The protein below binds the small molecule below.
Small molecule (SMILES): O=C(O)[C@@H]1O[C@H](O[C@H]2[C@@H](OS(=O)(=O)O)O[C@@H](O)[C@H](NS(=O)(=O)O)[C@H]2O)[C@@H](OS(=O)(=O)O)[C@H](O)[C@@H]1O

Binding-site contacts:
Ligand atom O3 contacts residue ARG157 of chain 16.F at 3.3 Å (salt-bridge).
Ligand atom C5 contacts residue LEU62 of chain 16.F at 3.8 Å (hydrophobic).
Ligand atom O6B contacts residue LYS156 of chain 16.F at 3.3 Å.
Ligand atom C3 contacts residue ALA158 of chain 16.F at 4.0 Å (hydrophobic).
Ligand atom O6A contacts residue LEU62 of chain 16.F at 3.4 Å.
Ligand atom OAH contacts residue LEU2 of chain 16.F at 2.8 Å (h-bond).
Ligand atom C6 contacts residue HIS94 of chain 16.F at 3.9 Å.
Ligand atom SAG contacts residue THR4 of chain 16.F at 3.9 Å.
Ligand atom O6B contacts residue ARG157 of chain 16.F at 3.3 Å (salt-bridge).
Ligand atom C6 contacts residue SER93 of chain 16.F at 4.0 Å.
Ligand atom O6B contacts residue HIS155 of chain 16.F at 3.3 Å (h-bond).
Ligand atom C2 contacts residue ALA158 of chain 16.F at 3.7 Å (hydrophobic).
Ligand atom O4 contacts residue LYS156 of chain 16.F at 3.5 Å.
Ligand atom C3 contacts residue ARG157 of chain 16.F at 3.7 Å.
Ligand atom OAF contacts residue THR4 of chain 16.F at 2.9 Å (h-bond).
Ligand atom O5 contacts residue ARG157 of chain 16.F at 3.8 Å.
Ligand atom O4 contacts residue HIS155 of chain 16.F at 3.5 Å (h-bond).
Ligand atom OAF contacts residue ARG157 of chain 16.F at 2.8 Å (salt-bridge).
Ligand atom O6A contacts residue SER93 of chain 16.F at 3.2 Å.
Ligand atom C3 contacts residue LYS156 of chain 16.F at 4.0 Å.
Ligand atom O3 contacts residue ALA158 of chain 16.F at 3.0 Å (h-bond).
Ligand atom O6A contacts residue HIS94 of chain 16.F at 3.2 Å (h-bond).
Ligand atom OAH contacts residue ASP3 of chain 16.F at 4.0 Å.
Ligand atom C5 contacts residue HIS155 of chain 16.F at 4.0 Å.
Ligand atom OAF contacts residue ALA158 of chain 16.F at 3.3 Å.
Ligand atom O6A contacts residue HIS155 of chain 16.F at 3.8 Å.
Ligand atom C6 contacts residue LEU62 of chain 16.F at 3.5 Å (hydrophobic).
Ligand atom O5 contacts residue LYS156 of chain 16.F at 3.4 Å.
Ligand atom O4 contacts residue SER93 of chain 16.F at 3.0 Å (h-bond).
Ligand atom O3 contacts residue LYS156 of chain 16.F at 3.0 Å.
Ligand atom C4 contacts residue LYS156 of chain 16.F at 4.0 Å.
Ligand atom OAH contacts residue ARG157 of chain 16.F at 3.1 Å (salt-bridge).
Ligand atom O6B contacts residue HIS94 of chain 16.F at 4.0 Å.
Ligand atom C6 contacts residue HIS155 of chain 16.F at 3.4 Å.
Ligand atom OAH contacts residue THR4 of chain 16.F at 3.7 Å.
Ligand atom O5 contacts residue HIS155 of chain 16.F at 3.6 Å.
Ligand atom O6B contacts residue LEU62 of chain 16.F at 4.0 Å.
Ligand atom OBI contacts residue LYS156 of chain 16.F at 4.0 Å.
Ligand atom SAG contacts residue ARG157 of chain 16.F at 3.6 Å (salt-bridge).
Ligand atom O5B contacts residue LYS156 of chain 16.F at 3.3 Å.

Sequence of chain 16.F:
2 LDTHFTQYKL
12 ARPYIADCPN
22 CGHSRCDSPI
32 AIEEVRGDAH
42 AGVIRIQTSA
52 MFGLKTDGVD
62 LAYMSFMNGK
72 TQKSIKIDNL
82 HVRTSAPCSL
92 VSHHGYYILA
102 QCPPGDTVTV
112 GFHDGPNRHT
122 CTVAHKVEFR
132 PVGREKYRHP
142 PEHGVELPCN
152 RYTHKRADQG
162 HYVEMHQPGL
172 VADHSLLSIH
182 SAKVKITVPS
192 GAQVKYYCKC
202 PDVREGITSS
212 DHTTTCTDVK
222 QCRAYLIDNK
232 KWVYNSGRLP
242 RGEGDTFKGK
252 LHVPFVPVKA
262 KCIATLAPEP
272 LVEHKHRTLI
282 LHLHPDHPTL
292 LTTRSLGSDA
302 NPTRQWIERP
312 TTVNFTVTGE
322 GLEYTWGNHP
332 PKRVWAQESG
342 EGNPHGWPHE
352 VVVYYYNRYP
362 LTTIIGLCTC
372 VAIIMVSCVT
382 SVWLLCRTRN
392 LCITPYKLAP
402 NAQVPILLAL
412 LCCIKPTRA